Sequence of chain 1.B:
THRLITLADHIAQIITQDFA

Binding-site contacts:
Ligand atom C11 contacts residue LEU140 of chain 1.A at 3.7 Å (hydrophobic).
Ligand atom C1 contacts residue PHE107 of chain 1.A at 3.8 Å (hydrophobic).
Ligand atom C2 contacts residue PHE111 of chain 1.A at 3.6 Å (hydrophobic).
Ligand atom C4 contacts residue MET119 of chain 1.A at 3.7 Å (hydrophobic).
Ligand atom C15 contacts residue LEU103 of chain 1.A at 3.7 Å (hydrophobic).
Ligand atom C14 contacts residue PHE100 of chain 1.A at 3.5 Å (hydrophobic).
Ligand atom N3 contacts residue PHE107 of chain 1.A at 3.7 Å.
Ligand atom C3 contacts residue MET119 of chain 1.A at 3.2 Å (hydrophobic).
Ligand atom N3 contacts residue PHE120 of chain 1.A at 3.4 Å.
Ligand atom C9 contacts residue PHE62 of chain 1.A at 3.0 Å (hydrophobic).
Ligand atom C10 contacts residue MET134 of chain 1.A at 3.5 Å (hydrophobic).
Ligand atom N3 contacts residue LEU121 of chain 1.A at 3.2 Å (h-bond).
Ligand atom C4 contacts residue PHE120 of chain 1.A at 3.8 Å (hydrophobic).
Ligand atom C4 contacts residue PHE107 of chain 1.A at 3.8 Å (hydrophobic).
Ligand atom C15 contacts residue PHE100 of chain 1.A at 3.7 Å (hydrophobic).
Ligand atom C5 contacts residue PHE107 of chain 1.A at 3.8 Å (hydrophobic).
Ligand atom CL1 contacts residue PHE66 of chain 1.A at 3.5 Å.
Ligand atom CL1 contacts residue PHE62 of chain 1.A at 3.5 Å.
Ligand atom C13 contacts residue PHE66 of chain 1.A at 3.7 Å (hydrophobic).
Ligand atom C9 contacts residue MET136 of chain 1.A at 3.5 Å (hydrophobic).
Ligand atom C15 contacts residue PHE107 of chain 1.A at 3.8 Å (hydrophobic).
Ligand atom C15 contacts residue MET104 of chain 1.A at 3.8 Å (hydrophobic).
Ligand atom C11 contacts residue PHE62 of chain 1.A at 3.6 Å (hydrophobic).
Ligand atom N3 contacts residue MET119 of chain 1.A at 3.8 Å.
Ligand atom N3 contacts residue LEU110 of chain 1.A at 3.6 Å.
Ligand atom N1 contacts residue PHE120 of chain 1.A at 3.9 Å.
Ligand atom C16 contacts residue PHE107 of chain 1.A at 3.8 Å (hydrophobic).
Ligand atom C14 contacts residue LEU103 of chain 1.A at 3.8 Å (hydrophobic).
Ligand atom C3 contacts residue PHE107 of chain 1.A at 3.7 Å (hydrophobic).
Ligand atom N2 contacts residue PHE107 of chain 1.A at 3.6 Å.
Ligand atom N2 contacts residue PHE120 of chain 1.A at 3.7 Å.
Ligand atom C2 contacts residue PHE107 of chain 1.A at 3.9 Å (hydrophobic).
Ligand atom N4 contacts residue LEU121 of chain 1.A at 3.4 Å (h-bond).
Ligand atom N4 contacts residue PHE107 of chain 1.A at 3.7 Å.
Ligand atom C7 contacts residue PHE62 of chain 1.A at 3.8 Å (hydrophobic).
Ligand atom C8 contacts residue PHE62 of chain 1.A at 3.3 Å (hydrophobic).
Ligand atom C3 contacts residue LEU110 of chain 1.A at 3.7 Å (hydrophobic).
Ligand atom C10 contacts residue PHE62 of chain 1.A at 3.1 Å (hydrophobic).
Ligand atom N4 contacts residue SER65 of chain 1.A at 3.6 Å.
Ligand atom N1 contacts residue PHE107 of chain 1.A at 3.9 Å.

The small molecule below binds the protein below.
Small molecule (SMILES): Clc1nnc2ccc(Oc3ccccc3-c3ccccc3)nn12

Sequence of chain 1.A:
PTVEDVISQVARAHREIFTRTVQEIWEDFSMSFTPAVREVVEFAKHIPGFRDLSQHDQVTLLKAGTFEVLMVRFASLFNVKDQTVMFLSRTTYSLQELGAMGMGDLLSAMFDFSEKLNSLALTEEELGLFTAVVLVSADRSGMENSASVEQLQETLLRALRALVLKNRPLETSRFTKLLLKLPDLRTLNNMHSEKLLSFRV